Binding-site contacts:
Ligand atom C3' contacts residue ASN458 of chain 1.D at 3.6 Å.
Ligand atom C3' contacts residue ASP464 of chain 1.D at 3.5 Å.
Ligand atom O2' contacts residue ASP464 of chain 1.D at 1.8 Å (salt-bridge).
Ligand atom O2' contacts residue ARG425 of chain 1.D at 3.1 Å (salt-bridge).
Ligand atom C3' contacts residue MG1 of chain 1.L at 3.0 Å.
Ligand atom O3' contacts residue MG1 of chain 1.L at 1.9 Å.
Ligand atom O2G contacts residue GLN513 of chain 1.C at 2.9 Å (h-bond).
Ligand atom O3' contacts residue LYS1065 of chain 1.C at 3.5 Å (salt-bridge).
Ligand atom OP2 contacts residue LYS1073 of chain 1.C at 2.8 Å (salt-bridge).
Ligand atom C2' contacts residue MG1 of chain 1.L at 3.4 Å.
Ligand atom O2' contacts residue ARG425 of chain 1.D at 3.0 Å (salt-bridge).
Ligand atom C2' contacts residue ASP464 of chain 1.D at 3.0 Å.
Ligand atom O2' contacts residue GLN688 of chain 1.C at 3.4 Å (h-bond).
Ligand atom N2 contacts residue ALA426 of chain 1.D at 2.8 Å (h-bond).
Ligand atom OP1 contacts residue MG1 of chain 1.L at 2.9 Å.
Ligand atom O2 contacts residue PRO427 of chain 1.D at 3.6 Å.
Ligand atom O3' contacts residue ASP462 of chain 1.D at 3.3 Å (salt-bridge).
Ligand atom C4' contacts residue GLN688 of chain 1.C at 3.5 Å.
Ligand atom O3' contacts residue ASN458 of chain 1.D at 2.3 Å (h-bond).
Ligand atom P contacts residue MG1 of chain 1.L at 2.9 Å.
Ligand atom C4' contacts residue ASP462 of chain 1.D at 3.5 Å.
Ligand atom P contacts residue LYS1073 of chain 1.C at 3.2 Å.
Ligand atom PB contacts residue ARG529 of chain 1.C at 3.5 Å.
Ligand atom O2A contacts residue ARG687 of chain 1.C at 3.0 Å (salt-bridge).
Ligand atom OP1 contacts residue LYS1073 of chain 1.C at 3.0 Å (salt-bridge).
Ligand atom C5' contacts residue LYS1073 of chain 1.C at 3.5 Å.
Ligand atom OP1 contacts residue ASP460 of chain 1.D at 3.0 Å (salt-bridge).
Ligand atom C4' contacts residue ASP464 of chain 1.D at 3.6 Å.
Ligand atom OP1 contacts residue ASP462 of chain 1.D at 2.6 Å (salt-bridge).
Ligand atom O3' contacts residue MET932 of chain 1.D at 3.2 Å.
Ligand atom O1B contacts residue ARG529 of chain 1.C at 3.1 Å (salt-bridge).
Ligand atom O1A contacts residue PRO564 of chain 1.C at 2.7 Å.
Ligand atom C3' contacts residue MET932 of chain 1.D at 3.3 Å (hydrophobic).
Ligand atom O3' contacts residue GLN688 of chain 1.C at 3.0 Å (h-bond).
Ligand atom OP2 contacts residue ASP462 of chain 1.D at 3.0 Å (salt-bridge).
Ligand atom O2' contacts residue PRO427 of chain 1.D at 3.2 Å.
Ligand atom O2' contacts residue MG1 of chain 1.L at 2.8 Å.
Ligand atom O3' contacts residue ASP464 of chain 1.D at 3.4 Å (salt-bridge).
Ligand atom O2B contacts residue ARG529 of chain 1.C at 3.0 Å (salt-bridge).
Ligand atom C2' contacts residue MET932 of chain 1.D at 3.3 Å (hydrophobic).

Sequence of chain 1.C:
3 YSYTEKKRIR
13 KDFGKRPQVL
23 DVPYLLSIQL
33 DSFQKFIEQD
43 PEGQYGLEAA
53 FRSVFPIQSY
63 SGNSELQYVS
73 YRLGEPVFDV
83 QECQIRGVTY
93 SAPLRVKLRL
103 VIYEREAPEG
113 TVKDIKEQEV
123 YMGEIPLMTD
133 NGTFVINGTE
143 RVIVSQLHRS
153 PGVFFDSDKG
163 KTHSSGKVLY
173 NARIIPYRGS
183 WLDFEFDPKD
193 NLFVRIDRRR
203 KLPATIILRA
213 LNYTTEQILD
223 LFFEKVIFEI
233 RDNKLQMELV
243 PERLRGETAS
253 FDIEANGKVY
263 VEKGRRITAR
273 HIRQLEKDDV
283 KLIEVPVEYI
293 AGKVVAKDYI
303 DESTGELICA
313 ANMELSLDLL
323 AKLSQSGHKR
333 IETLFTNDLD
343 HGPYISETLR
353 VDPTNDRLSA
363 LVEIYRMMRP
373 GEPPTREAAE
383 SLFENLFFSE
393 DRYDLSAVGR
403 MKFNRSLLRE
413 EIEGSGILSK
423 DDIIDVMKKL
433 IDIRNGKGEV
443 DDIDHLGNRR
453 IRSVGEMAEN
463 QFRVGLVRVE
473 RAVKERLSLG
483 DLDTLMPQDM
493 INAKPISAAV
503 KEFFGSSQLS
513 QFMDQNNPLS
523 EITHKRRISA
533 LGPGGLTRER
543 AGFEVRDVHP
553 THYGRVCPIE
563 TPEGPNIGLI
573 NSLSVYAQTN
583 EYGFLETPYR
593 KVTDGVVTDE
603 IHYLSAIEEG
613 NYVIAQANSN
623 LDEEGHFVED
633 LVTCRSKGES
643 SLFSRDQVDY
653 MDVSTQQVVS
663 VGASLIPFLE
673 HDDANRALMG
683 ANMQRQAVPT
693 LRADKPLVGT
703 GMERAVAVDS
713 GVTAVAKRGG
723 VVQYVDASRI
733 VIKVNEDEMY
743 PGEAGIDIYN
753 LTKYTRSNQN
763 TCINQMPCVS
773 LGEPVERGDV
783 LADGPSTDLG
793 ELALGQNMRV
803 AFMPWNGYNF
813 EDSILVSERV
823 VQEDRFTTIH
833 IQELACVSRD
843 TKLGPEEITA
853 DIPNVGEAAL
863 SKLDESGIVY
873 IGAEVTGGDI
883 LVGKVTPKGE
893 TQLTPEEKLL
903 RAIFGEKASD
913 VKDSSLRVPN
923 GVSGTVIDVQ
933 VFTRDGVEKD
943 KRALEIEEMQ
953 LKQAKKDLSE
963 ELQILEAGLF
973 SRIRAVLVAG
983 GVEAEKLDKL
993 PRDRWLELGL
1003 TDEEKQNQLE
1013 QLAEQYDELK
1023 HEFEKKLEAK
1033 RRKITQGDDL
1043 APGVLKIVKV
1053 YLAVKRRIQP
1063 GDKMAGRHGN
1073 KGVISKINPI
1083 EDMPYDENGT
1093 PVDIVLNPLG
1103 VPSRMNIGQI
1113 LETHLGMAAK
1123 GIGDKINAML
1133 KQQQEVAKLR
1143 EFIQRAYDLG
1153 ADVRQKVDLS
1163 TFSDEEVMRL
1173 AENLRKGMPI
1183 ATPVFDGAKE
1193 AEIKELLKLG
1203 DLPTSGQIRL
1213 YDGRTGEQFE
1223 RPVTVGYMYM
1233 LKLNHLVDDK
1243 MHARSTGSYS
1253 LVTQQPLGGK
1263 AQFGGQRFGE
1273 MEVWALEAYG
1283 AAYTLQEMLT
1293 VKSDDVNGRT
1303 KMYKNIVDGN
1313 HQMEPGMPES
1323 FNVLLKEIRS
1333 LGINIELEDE

Sequence of chain 1.D:
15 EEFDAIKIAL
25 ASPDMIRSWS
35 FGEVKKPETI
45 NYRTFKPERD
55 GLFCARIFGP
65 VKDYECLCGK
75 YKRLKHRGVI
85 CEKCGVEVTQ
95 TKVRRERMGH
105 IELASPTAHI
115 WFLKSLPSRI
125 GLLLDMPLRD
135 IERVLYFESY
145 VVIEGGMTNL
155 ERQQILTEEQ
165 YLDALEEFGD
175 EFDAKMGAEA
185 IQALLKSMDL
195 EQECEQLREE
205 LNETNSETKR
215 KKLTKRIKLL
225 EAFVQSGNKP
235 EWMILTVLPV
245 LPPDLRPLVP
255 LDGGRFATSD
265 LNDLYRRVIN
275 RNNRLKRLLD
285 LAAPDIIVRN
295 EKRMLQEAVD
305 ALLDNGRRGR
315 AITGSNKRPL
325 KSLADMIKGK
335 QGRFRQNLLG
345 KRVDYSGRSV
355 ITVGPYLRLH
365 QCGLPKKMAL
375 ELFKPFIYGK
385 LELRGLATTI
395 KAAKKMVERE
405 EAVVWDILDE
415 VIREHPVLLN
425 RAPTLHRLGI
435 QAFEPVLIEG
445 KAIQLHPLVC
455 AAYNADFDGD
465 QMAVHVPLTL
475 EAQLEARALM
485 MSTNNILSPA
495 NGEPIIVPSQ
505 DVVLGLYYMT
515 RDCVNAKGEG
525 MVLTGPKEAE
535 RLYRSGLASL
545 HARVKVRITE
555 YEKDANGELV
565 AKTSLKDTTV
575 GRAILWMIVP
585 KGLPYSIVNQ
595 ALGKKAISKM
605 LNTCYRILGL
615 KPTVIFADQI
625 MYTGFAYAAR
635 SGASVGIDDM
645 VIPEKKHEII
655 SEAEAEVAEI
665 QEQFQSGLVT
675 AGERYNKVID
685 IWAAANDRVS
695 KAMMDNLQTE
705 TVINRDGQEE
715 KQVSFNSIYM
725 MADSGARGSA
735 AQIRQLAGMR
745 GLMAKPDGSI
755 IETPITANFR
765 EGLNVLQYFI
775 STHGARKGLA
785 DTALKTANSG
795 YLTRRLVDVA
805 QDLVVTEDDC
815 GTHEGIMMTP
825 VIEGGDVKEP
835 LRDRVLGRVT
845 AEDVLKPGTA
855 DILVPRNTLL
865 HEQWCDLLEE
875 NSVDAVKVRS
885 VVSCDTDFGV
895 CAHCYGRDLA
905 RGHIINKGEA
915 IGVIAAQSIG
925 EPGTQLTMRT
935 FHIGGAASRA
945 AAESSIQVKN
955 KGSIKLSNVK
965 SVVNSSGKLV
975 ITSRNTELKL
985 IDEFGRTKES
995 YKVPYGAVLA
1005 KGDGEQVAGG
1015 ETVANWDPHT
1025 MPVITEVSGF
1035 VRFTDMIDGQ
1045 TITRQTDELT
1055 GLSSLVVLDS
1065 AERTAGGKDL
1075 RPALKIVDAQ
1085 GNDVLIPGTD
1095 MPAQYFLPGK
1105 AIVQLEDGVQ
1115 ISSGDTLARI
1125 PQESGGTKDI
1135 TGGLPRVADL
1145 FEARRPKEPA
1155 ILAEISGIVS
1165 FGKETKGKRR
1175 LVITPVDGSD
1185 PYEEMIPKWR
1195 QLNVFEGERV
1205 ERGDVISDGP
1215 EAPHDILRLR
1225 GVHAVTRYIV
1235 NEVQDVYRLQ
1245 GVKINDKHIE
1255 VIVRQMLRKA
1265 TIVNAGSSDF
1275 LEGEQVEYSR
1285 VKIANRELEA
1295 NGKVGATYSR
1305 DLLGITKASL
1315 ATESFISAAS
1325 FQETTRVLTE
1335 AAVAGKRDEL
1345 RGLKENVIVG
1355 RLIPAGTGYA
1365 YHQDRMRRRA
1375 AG

The small molecule below binds the protein below.
Small molecule (SMILES): Nc1nc2c(ncn2[C@@H]2O[C@H](CO[P](=O)(O)O[P](=O)(O)OP(=O)(O)O)[C@@H](O[P](=O)(O)OC[C@H]3O[C@@H](n4cnc5c(N)ncnc54)[C@H](O)[C@@H]3O[P](=O)(O)OC[C@H]3O[C@@H](n4cnc5c(=O)nc(N)[nH]c54)[C@H](O)[C@@H]3O[P](=O)(O)OC[C@H]3O[C@@H](n4ccc(=O)[nH]c4=O)[C@H](O)[C@@H]3O)[C@H]2O)c(=O)[nH]1